Sequence of chain 1.A:
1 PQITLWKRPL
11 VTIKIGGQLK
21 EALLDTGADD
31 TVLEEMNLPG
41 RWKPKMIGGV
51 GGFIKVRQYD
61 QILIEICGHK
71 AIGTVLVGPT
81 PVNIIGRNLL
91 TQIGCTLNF

Sequence of chain 1.B:
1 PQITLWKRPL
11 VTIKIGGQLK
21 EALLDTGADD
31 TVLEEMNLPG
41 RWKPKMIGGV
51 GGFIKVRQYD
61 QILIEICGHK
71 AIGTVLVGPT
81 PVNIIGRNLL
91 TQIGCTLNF

This protein binds this small molecule.
Small molecule (SMILES): CC(C)CN(C[C@@H](O)[C@H](Cc1ccccc1)NC(=O)O[C@H]1CO[C@H]2OCC[C@H]21)S(=O)(=O)c1ccc(N)cc1

Binding-site contacts:
Ligand atom C29 contacts residue GLY27 of chain 1.B at 3.6 Å.
Ligand atom C15 contacts residue VAL82 of chain 1.B at 3.5 Å (hydrophobic).
Ligand atom O10 contacts residue VAL50 of chain 1.B at 3.5 Å.
Ligand atom C7 contacts residue ALA28 of chain 1.A at 3.5 Å (hydrophobic).
Ligand atom C37 contacts residue GLY27 of chain 1.B at 3.3 Å.
Ligand atom N20 contacts residue GLY27 of chain 1.B at 3.1 Å (h-bond).
Ligand atom O26 contacts residue ALA28 of chain 1.B at 3.6 Å.
Ligand atom C34 contacts residue VAL50 of chain 1.B at 3.7 Å (hydrophobic).
Ligand atom C17 contacts residue ASP25 of chain 1.B at 3.4 Å.
Ligand atom O28 contacts residue ALA28 of chain 1.B at 3.8 Å.
Ligand atom C16 contacts residue ASP25 of chain 1.A at 3.1 Å.
Ligand atom N1 contacts residue ASP30 of chain 1.A at 3.0 Å (salt-bridge).
Ligand atom C4 contacts residue GLY48 of chain 1.A at 3.6 Å.
Ligand atom C17 contacts residue ASP25 of chain 1.A at 3.3 Å.
Ligand atom C6 contacts residue ALA28 of chain 1.A at 3.5 Å (hydrophobic).
Ligand atom O9 contacts residue VAL50 of chain 1.B at 2.9 Å.
Ligand atom O18 contacts residue ASP25 of chain 1.B at 2.5 Å (salt-bridge).
Ligand atom C13 contacts residue GLY27 of chain 1.A at 3.8 Å.
Ligand atom O28 contacts residue ASP29 of chain 1.B at 2.8 Å (salt-bridge).
Ligand atom C12 contacts residue GLY27 of chain 1.A at 3.5 Å.
Ligand atom O26 contacts residue ASP30 of chain 1.B at 2.9 Å (salt-bridge).
Ligand atom C30 contacts residue GLY48 of chain 1.B at 3.2 Å.
Ligand atom O26 contacts residue ASP29 of chain 1.B at 3.0 Å (salt-bridge).
Ligand atom C35 contacts residue PRO81 of chain 1.A at 3.7 Å (hydrophobic).
Ligand atom O18 contacts residue GLY27 of chain 1.B at 3.4 Å.
Ligand atom O23 contacts residue ALA28 of chain 1.B at 3.4 Å.
Ligand atom C27 contacts residue ASP29 of chain 1.B at 3.4 Å.
Ligand atom O18 contacts residue ASP25 of chain 1.A at 2.5 Å (salt-bridge).
Ligand atom C2 contacts residue ASP30 of chain 1.A at 3.6 Å.
Ligand atom C15 contacts residue GLY27 of chain 1.A at 3.8 Å.
Ligand atom O10 contacts residue ILE84 of chain 1.A at 3.7 Å.
Ligand atom C34 contacts residue PRO81 of chain 1.A at 3.5 Å (hydrophobic).
Ligand atom C32 contacts residue ILE84 of chain 1.A at 3.7 Å (hydrophobic).
Ligand atom C7 contacts residue ASP30 of chain 1.A at 3.2 Å.
Ligand atom C32 contacts residue ASP25 of chain 1.A at 3.3 Å.
Ligand atom C31 contacts residue GLY48 of chain 1.B at 3.2 Å.
Ligand atom O9 contacts residue GLY49 of chain 1.A at 3.3 Å.
Ligand atom C34 contacts residue GLY49 of chain 1.B at 3.7 Å.
Ligand atom C25 contacts residue ASP30 of chain 1.B at 3.7 Å.
Ligand atom C32 contacts residue GLY27 of chain 1.B at 3.7 Å.